Binding-site contacts:
Ligand atom N2 contacts residue ASN354 of chain 1.J at 3.5 Å (h-bond).
Ligand atom C4 contacts residue ASN354 of chain 1.J at 3.3 Å.
Ligand atom C6 contacts residue ASN354 of chain 1.J at 3.2 Å.
Ligand atom C3 contacts residue ASN354 of chain 1.J at 3.5 Å.
Ligand atom O5 contacts residue ASN354 of chain 1.J at 2.5 Å (h-bond).
Ligand atom C5 contacts residue ASN354 of chain 1.J at 3.1 Å.
Ligand atom C2 contacts residue ASN354 of chain 1.J at 2.5 Å.
Ligand atom O6 contacts residue ASN354 of chain 1.J at 3.9 Å.
Ligand atom C1 contacts residue ASN354 of chain 1.J at 1.4 Å.
Ligand atom O3 contacts residue ASN354 of chain 1.J at 4.5 Å.
Ligand atom C8 contacts residue LYS370 of chain 1.J at 3.7 Å.

Sequence of chain 1.J:
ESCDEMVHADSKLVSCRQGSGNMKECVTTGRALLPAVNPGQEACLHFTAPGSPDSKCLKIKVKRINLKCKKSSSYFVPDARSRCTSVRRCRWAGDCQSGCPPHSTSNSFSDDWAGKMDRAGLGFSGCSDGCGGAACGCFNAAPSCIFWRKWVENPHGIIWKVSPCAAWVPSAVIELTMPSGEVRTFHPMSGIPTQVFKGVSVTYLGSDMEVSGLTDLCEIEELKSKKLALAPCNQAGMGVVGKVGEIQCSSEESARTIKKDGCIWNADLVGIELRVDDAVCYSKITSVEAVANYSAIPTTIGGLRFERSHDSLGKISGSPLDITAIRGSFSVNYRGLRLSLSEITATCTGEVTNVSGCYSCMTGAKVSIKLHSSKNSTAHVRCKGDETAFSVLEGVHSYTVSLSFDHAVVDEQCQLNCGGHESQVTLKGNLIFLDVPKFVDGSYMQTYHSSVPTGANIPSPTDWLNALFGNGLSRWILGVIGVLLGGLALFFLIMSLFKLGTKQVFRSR

The small molecule below binds the protein below.
Small molecule (SMILES): CC(=O)N[C@@H]1[C@@H](O)[C@H](O)[C@@H](CO)O[C@H]1O